Sequence of chain 1.A:
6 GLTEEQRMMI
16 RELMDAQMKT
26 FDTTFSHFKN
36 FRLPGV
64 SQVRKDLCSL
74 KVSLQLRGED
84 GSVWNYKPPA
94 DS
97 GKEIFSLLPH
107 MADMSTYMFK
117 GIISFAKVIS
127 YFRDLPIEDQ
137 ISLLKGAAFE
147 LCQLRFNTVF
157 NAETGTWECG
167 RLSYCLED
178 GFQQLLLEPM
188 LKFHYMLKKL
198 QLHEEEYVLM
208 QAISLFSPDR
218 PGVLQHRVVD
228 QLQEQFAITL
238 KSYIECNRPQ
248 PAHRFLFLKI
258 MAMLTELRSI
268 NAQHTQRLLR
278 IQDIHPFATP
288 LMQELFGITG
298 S

Binding-site contacts:
Ligand atom C17 contacts residue MET289 of chain 1.A at 4.0 Å (hydrophobic).
Ligand atom C15 contacts residue PHE145 of chain 1.A at 3.7 Å (hydrophobic).
Ligand atom C7 contacts residue LEU73 of chain 1.A at 3.9 Å (hydrophobic).
Ligand atom S3 contacts residue LEU104 of chain 1.A at 3.8 Å.
Ligand atom O2 contacts residue PHE115 of chain 1.A at 3.6 Å.
Ligand atom O2 contacts residue MET289 of chain 1.A at 3.4 Å.
Ligand atom C14 contacts residue MET187 of chain 1.A at 3.8 Å (hydrophobic).
Ligand atom C14 contacts residue HIS271 of chain 1.A at 3.5 Å.
Ligand atom O1 contacts residue PHE293 of chain 1.A at 3.8 Å.
Ligand atom C18 contacts residue MET289 of chain 1.A at 3.9 Å (hydrophobic).
Ligand atom F1 contacts residue SER111 of chain 1.A at 2.8 Å.
Ligand atom C18 contacts residue MET107 of chain 1.A at 3.7 Å (hydrophobic).
Ligand atom C10 contacts residue MET107 of chain 1.A at 3.9 Å (hydrophobic).
Ligand atom C16 contacts residue SER111 of chain 1.A at 3.7 Å.
Ligand atom C13 contacts residue LEU73 of chain 1.A at 3.7 Å (hydrophobic).
Ligand atom C11 contacts residue MET107 of chain 1.A at 4.0 Å (hydrophobic).
Ligand atom N4 contacts residue MET107 of chain 1.A at 3.9 Å.
Ligand atom N3 contacts residue LEU73 of chain 1.A at 2.9 Å (h-bond).
Ligand atom N4 contacts residue LEU73 of chain 1.A at 3.9 Å.
Ligand atom N5 contacts residue SER111 of chain 1.A at 2.9 Å (h-bond).
Ligand atom C13 contacts residue MET187 of chain 1.A at 3.5 Å (hydrophobic).
Ligand atom O1 contacts residue LEU275 of chain 1.A at 3.2 Å.
Ligand atom C11 contacts residue LEU73 of chain 1.A at 3.9 Å (hydrophobic).
Ligand atom O2 contacts residue SER111 of chain 1.A at 3.3 Å (h-bond).
Ligand atom S2 contacts residue SER111 of chain 1.A at 3.5 Å (h-bond).
Ligand atom C1 contacts residue TYR170 of chain 1.A at 4.0 Å (hydrophobic).
Ligand atom C21 contacts residue SER111 of chain 1.A at 3.7 Å.
Ligand atom C1 contacts residue TRP163 of chain 1.A at 3.5 Å (hydrophobic).
Ligand atom S3 contacts residue PHE284 of chain 1.A at 3.6 Å.
Ligand atom C3 contacts residue PHE152 of chain 1.A at 3.5 Å (hydrophobic).
Ligand atom C9 contacts residue MET107 of chain 1.A at 3.8 Å (hydrophobic).
Ligand atom C4 contacts residue TRP163 of chain 1.A at 3.6 Å (hydrophobic).
Ligand atom C19 contacts residue PHE284 of chain 1.A at 3.7 Å (hydrophobic).
Ligand atom C8 contacts residue MET107 of chain 1.A at 3.8 Å (hydrophobic).
Ligand atom S1 contacts residue MET107 of chain 1.A at 3.8 Å.
Ligand atom C18 contacts residue SER111 of chain 1.A at 3.3 Å.
Ligand atom C19 contacts residue ALA108 of chain 1.A at 3.8 Å (hydrophobic).
Ligand atom C17 contacts residue SER111 of chain 1.A at 3.8 Å.
Ligand atom C19 contacts residue MET107 of chain 1.A at 3.6 Å (hydrophobic).
Ligand atom C20 contacts residue LEU275 of chain 1.A at 3.8 Å (hydrophobic).

A protein and the small-molecule ligand that binds it are described below.
Small molecule (SMILES): CC(C)(C)c1nc(-c2cccc(NS(=O)(=O)c3ccsc3)c2F)c(-c2ccnc(N)n2)s1